A protein and the small-molecule ligand that binds it are described below.
Small molecule (SMILES): COCc1cccc(NC(=O)Nc2cc(C)on2)c1

Binding-site contacts:
Ligand atom C5 contacts residue PHE29 of chain 1.A at 4.0 Å (hydrophobic).
Ligand atom C7 contacts residue LEU120 of chain 1.A at 4.1 Å (hydrophobic).
Ligand atom C7 contacts residue LEU161 of chain 1.A at 4.0 Å (hydrophobic).
Ligand atom C12 contacts residue LEU161 of chain 1.A at 3.8 Å (hydrophobic).
Ligand atom O1 contacts residue PHE29 of chain 1.A at 3.7 Å.
Ligand atom C7 contacts residue ASP119 of chain 1.A at 3.7 Å.
Ligand atom C8 contacts residue ALA160 of chain 1.A at 4.1 Å (hydrophobic).
Ligand atom N1 contacts residue ASP119 of chain 1.A at 2.9 Å (salt-bridge).
Ligand atom N2 contacts residue SER159 of chain 1.A at 4.0 Å.
Ligand atom C6 contacts residue LEU120 of chain 1.A at 4.1 Å (hydrophobic).
Ligand atom N2 contacts residue ASP119 of chain 1.A at 3.9 Å.
Ligand atom C12 contacts residue ASP119 of chain 1.A at 3.4 Å.
Ligand atom C11 contacts residue GLY16 of chain 1.A at 3.2 Å.
Ligand atom N contacts residue LEU161 of chain 1.A at 3.7 Å.
Ligand atom C11 contacts residue LEU20 of chain 1.A at 4.0 Å (hydrophobic).
Ligand atom N1 contacts residue LEU161 of chain 1.A at 3.8 Å.
Ligand atom C5 contacts residue LEU161 of chain 1.A at 3.9 Å (hydrophobic).
Ligand atom N2 contacts residue ALA160 of chain 1.A at 3.4 Å (h-bond).
Ligand atom O2 contacts residue THR116 of chain 1.A at 4.0 Å.
Ligand atom C contacts residue ASP123 of chain 1.A at 3.6 Å.
Ligand atom C8 contacts residue ASP119 of chain 1.A at 3.8 Å.
Ligand atom C9 contacts residue LYS117 of chain 1.A at 3.9 Å.
Ligand atom C8 contacts residue LEU161 of chain 1.A at 4.1 Å (hydrophobic).
Ligand atom O2 contacts residue LYS117 of chain 1.A at 3.4 Å (salt-bridge).
Ligand atom N2 contacts residue LYS117 of chain 1.A at 3.2 Å (salt-bridge).
Ligand atom N contacts residue LEU120 of chain 1.A at 3.8 Å.
Ligand atom C10 contacts residue LYS117 of chain 1.A at 3.9 Å.
Ligand atom C11 contacts residue VAL15 of chain 1.A at 3.5 Å (hydrophobic).
Ligand atom C12 contacts residue LEU120 of chain 1.A at 4.1 Å (hydrophobic).
Ligand atom C6 contacts residue ASP119 of chain 1.A at 3.7 Å.
Ligand atom N1 contacts residue LYS117 of chain 1.A at 4.1 Å.
Ligand atom C11 contacts residue LYS117 of chain 1.A at 4.1 Å.
Ligand atom C10 contacts residue ALA160 of chain 1.A at 4.0 Å (hydrophobic).
Ligand atom C10 contacts residue VAL15 of chain 1.A at 4.2 Å (hydrophobic).
Ligand atom O contacts residue LEU120 of chain 1.A at 3.9 Å.
Ligand atom C8 contacts residue LYS117 of chain 1.A at 3.7 Å.
Ligand atom O2 contacts residue ALA160 of chain 1.A at 3.7 Å.
Ligand atom C11 contacts residue CYS19 of chain 1.A at 3.6 Å (hydrophobic).
Ligand atom N contacts residue ASP119 of chain 1.A at 3.0 Å (salt-bridge).
Ligand atom C6 contacts residue LEU161 of chain 1.A at 3.5 Å (hydrophobic).

Sequence of chain 1.A:
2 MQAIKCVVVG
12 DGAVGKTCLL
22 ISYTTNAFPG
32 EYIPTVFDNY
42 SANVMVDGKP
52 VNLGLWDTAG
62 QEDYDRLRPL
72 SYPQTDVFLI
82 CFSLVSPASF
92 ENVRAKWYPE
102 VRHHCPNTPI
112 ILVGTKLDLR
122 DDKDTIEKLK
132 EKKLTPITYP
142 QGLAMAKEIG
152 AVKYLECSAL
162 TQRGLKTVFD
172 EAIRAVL